Binding-site contacts:
Ligand atom C1 contacts residue HIS43 of chain 1.B at 3.6 Å.
Ligand atom C contacts residue GLY228 of chain 1.B at 3.6 Å.
Ligand atom C2 contacts residue SER205 of chain 1.B at 1.4 Å.
Ligand atom CA contacts residue GLY228 of chain 1.B at 3.6 Å.
Ligand atom NE contacts residue TRP227 of chain 1.B at 3.7 Å.
Ligand atom C2 contacts residue HIS43 of chain 1.B at 2.5 Å.
Ligand atom O2 contacts residue HIS43 of chain 1.B at 3.6 Å.
Ligand atom CG1 contacts residue TYR47 of chain 1.B at 3.6 Å (hydrophobic).
Ligand atom C3 contacts residue HIS43 of chain 1.B at 1.4 Å.
Ligand atom NH2 contacts residue GLY238 of chain 1.B at 3.5 Å.
Ligand atom NH2 contacts residue ASP199 of chain 1.B at 2.9 Å (salt-bridge).
Ligand atom CB1 contacts residue LEU96 of chain 1.B at 3.7 Å (hydrophobic).
Ligand atom O1 contacts residue TRP50 of chain 1.B at 3.5 Å.
Ligand atom NE contacts residue GLY228 of chain 1.B at 3.5 Å (h-bond).
Ligand atom NH2 contacts residue ALA200 of chain 1.B at 3.3 Å (h-bond).
Ligand atom N2 contacts residue SER226 of chain 1.B at 2.9 Å (h-bond).
Ligand atom CA1 contacts residue LEU96 of chain 1.B at 3.7 Å (hydrophobic).
Ligand atom NH1 contacts residue ALA200 of chain 1.B at 3.4 Å (h-bond).
Ligand atom O2 contacts residue GLY203 of chain 1.B at 3.2 Å (h-bond).
Ligand atom CE2 contacts residue TYR47 of chain 1.B at 3.6 Å (hydrophobic).
Ligand atom N2 contacts residue SER205 of chain 1.B at 3.0 Å (h-bond).
Ligand atom CZ1 contacts residue ASP199 of chain 1.B at 3.7 Å.
Ligand atom O contacts residue GLY228 of chain 1.B at 3.0 Å (h-bond).
Ligand atom CA2 contacts residue HIS43 of chain 1.B at 3.3 Å.
Ligand atom CB1 contacts residue HIS43 of chain 1.B at 3.6 Å.
Ligand atom N2 contacts residue HIS43 of chain 1.B at 3.0 Å (h-bond).
Ligand atom CB2 contacts residue SER205 of chain 1.B at 2.5 Å.
Ligand atom CZ1 contacts residue GLY228 of chain 1.B at 3.6 Å.
Ligand atom NH1 contacts residue ASP199 of chain 1.B at 2.9 Å (salt-bridge).
Ligand atom CZ1 contacts residue ALA200 of chain 1.B at 3.3 Å (hydrophobic).
Ligand atom O2 contacts residue SER205 of chain 1.B at 2.2 Å (h-bond).
Ligand atom CA2 contacts residue SER205 of chain 1.B at 2.3 Å.
Ligand atom CB2 contacts residue SER226 of chain 1.B at 3.7 Å.
Ligand atom O contacts residue TRP227 of chain 1.B at 3.0 Å.
Ligand atom NH1 contacts residue GLY230 of chain 1.B at 3.0 Å (h-bond).
Ligand atom CD3 contacts residue TRP227 of chain 1.B at 3.6 Å (hydrophobic).
Ligand atom CB contacts residue GLY228 of chain 1.B at 3.4 Å.
Ligand atom CD1 contacts residue ILE179 of chain 1.B at 3.7 Å (hydrophobic).
Ligand atom N contacts residue GLY228 of chain 1.B at 2.8 Å (h-bond).
Ligand atom C3 contacts residue SER205 of chain 1.B at 2.3 Å.

A small-molecule ligand and the protein it binds are described below.
Small molecule (SMILES): NC(=[NH2+])NCCC[C@H](NC(=O)[C@@H]1CCCN1C(=O)[C@H](N)Cc1ccccc1)[C@H](O)CCl

Sequence of chain 1.B:
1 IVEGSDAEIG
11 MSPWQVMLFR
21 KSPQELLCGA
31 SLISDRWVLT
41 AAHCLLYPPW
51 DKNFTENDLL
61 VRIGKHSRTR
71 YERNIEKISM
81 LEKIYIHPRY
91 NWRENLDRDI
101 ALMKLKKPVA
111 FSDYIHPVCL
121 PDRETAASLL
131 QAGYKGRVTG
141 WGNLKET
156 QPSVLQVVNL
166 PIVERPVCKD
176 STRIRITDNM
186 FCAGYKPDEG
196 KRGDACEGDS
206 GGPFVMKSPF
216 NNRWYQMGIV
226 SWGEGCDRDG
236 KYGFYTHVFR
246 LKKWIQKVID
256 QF